This small molecule binds to this protein.
Small molecule (SMILES): CC(=O)N[C@@H]1[C@@H](O)[C@H](O)[C@@H](CO)O[C@H]1O

Sequence of chain 7.A:
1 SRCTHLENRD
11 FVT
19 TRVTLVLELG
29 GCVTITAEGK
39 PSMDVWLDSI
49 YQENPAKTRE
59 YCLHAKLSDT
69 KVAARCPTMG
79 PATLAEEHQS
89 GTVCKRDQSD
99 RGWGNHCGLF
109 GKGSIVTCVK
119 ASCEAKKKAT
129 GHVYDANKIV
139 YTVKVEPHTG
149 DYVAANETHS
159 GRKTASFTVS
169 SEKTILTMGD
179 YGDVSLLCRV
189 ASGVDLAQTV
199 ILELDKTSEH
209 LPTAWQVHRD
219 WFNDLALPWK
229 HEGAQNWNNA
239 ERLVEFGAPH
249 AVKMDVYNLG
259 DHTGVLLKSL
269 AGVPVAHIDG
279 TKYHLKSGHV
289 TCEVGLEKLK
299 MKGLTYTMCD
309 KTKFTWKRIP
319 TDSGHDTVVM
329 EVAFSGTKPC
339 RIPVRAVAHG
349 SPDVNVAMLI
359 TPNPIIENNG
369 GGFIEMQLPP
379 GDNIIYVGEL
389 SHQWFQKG

Sequence of chain 7.C:
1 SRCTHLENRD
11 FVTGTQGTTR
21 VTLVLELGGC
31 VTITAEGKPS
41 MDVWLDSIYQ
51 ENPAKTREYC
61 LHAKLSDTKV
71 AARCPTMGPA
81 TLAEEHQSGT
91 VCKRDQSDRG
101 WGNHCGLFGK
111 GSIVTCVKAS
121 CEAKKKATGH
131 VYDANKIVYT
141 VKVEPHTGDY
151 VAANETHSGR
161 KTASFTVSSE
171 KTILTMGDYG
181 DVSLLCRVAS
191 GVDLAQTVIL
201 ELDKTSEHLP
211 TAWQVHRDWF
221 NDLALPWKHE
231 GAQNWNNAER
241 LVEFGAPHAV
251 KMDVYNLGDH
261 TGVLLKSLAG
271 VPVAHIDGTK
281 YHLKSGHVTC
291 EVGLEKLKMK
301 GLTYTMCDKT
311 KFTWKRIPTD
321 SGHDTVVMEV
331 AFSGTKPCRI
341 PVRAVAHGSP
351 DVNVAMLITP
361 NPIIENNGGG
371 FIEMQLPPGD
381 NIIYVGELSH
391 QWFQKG

Binding-site contacts:
Ligand atom O4 contacts residue HIS104 of chain 7.C at 3.8 Å.
Ligand atom C1 contacts residue ASN154 of chain 7.A at 1.4 Å.
Ligand atom C7 contacts residue ASN154 of chain 7.A at 3.5 Å.
Ligand atom C2 contacts residue HIS104 of chain 7.C at 4.2 Å.
Ligand atom C6 contacts residue HIS104 of chain 7.C at 3.8 Å.
Ligand atom C5 contacts residue HIS104 of chain 7.C at 3.4 Å.
Ligand atom C3 contacts residue HIS104 of chain 7.C at 3.7 Å.
Ligand atom O5 contacts residue HIS104 of chain 7.C at 3.7 Å.
Ligand atom O5 contacts residue ASN154 of chain 7.A at 2.3 Å (h-bond).
Ligand atom C4 contacts residue HIS104 of chain 7.C at 4.0 Å.
Ligand atom C1 contacts residue HIS104 of chain 7.C at 3.5 Å.
Ligand atom C3 contacts residue ASN154 of chain 7.A at 3.8 Å.
Ligand atom N2 contacts residue ASN154 of chain 7.A at 3.0 Å (h-bond).
Ligand atom C5 contacts residue ASN154 of chain 7.A at 3.6 Å.
Ligand atom O6 contacts residue HIS104 of chain 7.C at 3.6 Å.
Ligand atom C4 contacts residue ASN154 of chain 7.A at 4.2 Å.
Ligand atom O7 contacts residue ASN154 of chain 7.A at 3.2 Å (h-bond).
Ligand atom C2 contacts residue ASN154 of chain 7.A at 2.5 Å.